A protein and the small-molecule ligand that binds it are described below.
Small molecule (SMILES): C[C@@H]1O[C@@H](Oc2ccc([N+](=O)[O-])cc2)[C@H](O)[C@H](O)[C@H]1O

Sequence of chain 1.A:
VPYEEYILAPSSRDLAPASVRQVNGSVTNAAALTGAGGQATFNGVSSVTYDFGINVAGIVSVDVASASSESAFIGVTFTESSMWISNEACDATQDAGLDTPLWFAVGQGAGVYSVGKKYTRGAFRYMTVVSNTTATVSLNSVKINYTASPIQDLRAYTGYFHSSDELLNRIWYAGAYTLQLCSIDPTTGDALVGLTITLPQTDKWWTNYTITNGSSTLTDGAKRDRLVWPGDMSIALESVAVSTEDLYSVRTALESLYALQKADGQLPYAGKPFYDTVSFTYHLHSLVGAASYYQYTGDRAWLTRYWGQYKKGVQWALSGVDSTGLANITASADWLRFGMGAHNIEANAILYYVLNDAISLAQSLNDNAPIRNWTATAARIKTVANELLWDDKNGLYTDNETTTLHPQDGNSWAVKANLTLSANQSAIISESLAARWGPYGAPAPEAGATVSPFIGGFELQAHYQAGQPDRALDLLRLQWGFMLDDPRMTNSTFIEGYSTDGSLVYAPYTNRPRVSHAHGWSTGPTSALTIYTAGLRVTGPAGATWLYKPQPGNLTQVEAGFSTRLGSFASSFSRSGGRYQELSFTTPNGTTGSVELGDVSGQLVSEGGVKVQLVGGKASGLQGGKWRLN

Binding-site contacts:
Ligand atom O20 contacts residue ASP95 of chain 1.A at 2.9 Å (salt-bridge).
Ligand atom C12 contacts residue ASP232 of chain 1.A at 2.9 Å.
Ligand atom C13 contacts residue TRP236 of chain 1.A at 3.4 Å (hydrophobic).
Ligand atom N18 contacts residue ARG521 of chain 1.A at 3.6 Å.
Ligand atom O08 contacts residue TYR289 of chain 1.A at 2.8 Å (h-bond).
Ligand atom C14 contacts residue PHE281 of chain 1.A at 3.6 Å (hydrophobic).
Ligand atom O06 contacts residue ASP239 of chain 1.A at 2.4 Å (salt-bridge).
Ligand atom C17 contacts residue ASP232 of chain 1.A at 2.9 Å.
Ligand atom C11 contacts residue ASP341 of chain 1.A at 3.3 Å.
Ligand atom O19 contacts residue LEU192 of chain 1.A at 3.7 Å.
Ligand atom O10 contacts residue LEU343 of chain 1.A at 3.3 Å.
Ligand atom C02 contacts residue TYR516 of chain 1.A at 3.7 Å (hydrophobic).
Ligand atom C11 contacts residue TYR289 of chain 1.A at 3.1 Å (hydrophobic).
Ligand atom C03 contacts residue GLU503 of chain 1.A at 3.6 Å.
Ligand atom O04 contacts residue GLU503 of chain 1.A at 2.5 Å (salt-bridge).
Ligand atom C05 contacts residue TRP236 of chain 1.A at 3.8 Å (hydrophobic).
Ligand atom C07 contacts residue TRP528 of chain 1.A at 3.8 Å (hydrophobic).
Ligand atom C05 contacts residue ASP239 of chain 1.A at 3.7 Å.
Ligand atom O08 contacts residue ASP239 of chain 1.A at 2.7 Å (salt-bridge).
Ligand atom C16 contacts residue ARG521 of chain 1.A at 3.2 Å.
Ligand atom N18 contacts residue ASP95 of chain 1.A at 3.6 Å.
Ligand atom O06 contacts residue ASP227 of chain 1.A at 3.5 Å.
Ligand atom C17 contacts residue ARG231 of chain 1.A at 3.3 Å.
Ligand atom C11 contacts residue TYR276 of chain 1.A at 3.3 Å (hydrophobic).
Ligand atom C13 contacts residue ASP232 of chain 1.A at 3.3 Å.
Ligand atom C17 contacts residue TYR516 of chain 1.A at 3.2 Å (hydrophobic).
Ligand atom C11 contacts residue LEU343 of chain 1.A at 3.7 Å (hydrophobic).
Ligand atom C13 contacts residue PHE281 of chain 1.A at 3.8 Å (hydrophobic).
Ligand atom O19 contacts residue ARG521 of chain 1.A at 2.6 Å (salt-bridge).
Ligand atom O01 contacts residue TRP236 of chain 1.A at 3.2 Å.
Ligand atom C12 contacts residue TRP236 of chain 1.A at 3.7 Å (hydrophobic).
Ligand atom O08 contacts residue TRP236 of chain 1.A at 3.7 Å.
Ligand atom C03 contacts residue ASP227 of chain 1.A at 3.7 Å.
Ligand atom C09 contacts residue TRP236 of chain 1.A at 3.8 Å (hydrophobic).
Ligand atom O19 contacts residue ASP95 of chain 1.A at 3.4 Å (salt-bridge).
Ligand atom C07 contacts residue ASP239 of chain 1.A at 3.7 Å.
Ligand atom C16 contacts residue ASP232 of chain 1.A at 3.5 Å.
Ligand atom C07 contacts residue TYR289 of chain 1.A at 3.7 Å (hydrophobic).
Ligand atom C16 contacts residue TYR516 of chain 1.A at 3.6 Å (hydrophobic).
Ligand atom O01 contacts residue ASP232 of chain 1.A at 3.3 Å (salt-bridge).